Binding-site contacts:
Ligand atom C15 contacts residue HEM1 of chain 1.D at 3.7 Å.
Ligand atom C10 contacts residue ALA292 of chain 1.A at 3.8 Å (hydrophobic).
Ligand atom C4 contacts residue ASP288 of chain 1.A at 4.0 Å.
Ligand atom C3 contacts residue VAL88 of chain 1.A at 4.3 Å (hydrophobic).
Ligand atom C9 contacts residue ALA292 of chain 1.A at 4.0 Å (hydrophobic).
Ligand atom C10 contacts residue GLY291 of chain 1.A at 3.8 Å.
Ligand atom C4 contacts residue PHE96 of chain 1.A at 4.0 Å (hydrophobic).
Ligand atom C9 contacts residue GLY291 of chain 1.A at 4.1 Å.
Ligand atom C6 contacts residue ALA292 of chain 1.A at 3.5 Å (hydrophobic).
Ligand atom C1 contacts residue PHE193 of chain 1.A at 3.9 Å (hydrophobic).
Ligand atom C8 contacts residue ILE361 of chain 1.A at 4.2 Å (hydrophobic).
Ligand atom C1 contacts residue GLY291 of chain 1.A at 3.6 Å.
Ligand atom O3 contacts residue ASP288 of chain 1.A at 2.5 Å (salt-bridge).
Ligand atom C17 contacts residue LEU471 of chain 1.A at 3.8 Å (hydrophobic).
Ligand atom C5 contacts residue ALA292 of chain 1.A at 3.8 Å (hydrophobic).
Ligand atom O17 contacts residue LEU471 of chain 1.A at 2.7 Å (h-bond).
Ligand atom C6 contacts residue HEM1 of chain 1.D at 4.3 Å.
Ligand atom C18 contacts residue ILE361 of chain 1.A at 4.0 Å (hydrophobic).
Ligand atom C6 contacts residue ILE361 of chain 1.A at 4.1 Å (hydrophobic).
Ligand atom C6 contacts residue ALA95 of chain 1.A at 3.8 Å (hydrophobic).
Ligand atom O17 contacts residue THR472 of chain 1.A at 4.0 Å.
Ligand atom C3 contacts residue ASP288 of chain 1.A at 3.6 Å.
Ligand atom O3 contacts residue VAL88 of chain 1.A at 3.2 Å.
Ligand atom C7 contacts residue HEM1 of chain 1.D at 4.2 Å.
Ligand atom C4 contacts residue ALA95 of chain 1.A at 3.7 Å (hydrophobic).
Ligand atom O3 contacts residue PHE96 of chain 1.A at 4.0 Å.
Ligand atom C1 contacts residue ALA292 of chain 1.A at 4.2 Å (hydrophobic).
Ligand atom C7 contacts residue ALA292 of chain 1.A at 3.5 Å (hydrophobic).
Ligand atom C17 contacts residue THR296 of chain 1.A at 4.3 Å.
Ligand atom C2 contacts residue PHE96 of chain 1.A at 4.3 Å (hydrophobic).
Ligand atom C17 contacts residue THR472 of chain 1.A at 4.1 Å.
Ligand atom C2 contacts residue PHE193 of chain 1.A at 3.8 Å (hydrophobic).
Ligand atom C5 contacts residue ALA95 of chain 1.A at 4.2 Å (hydrophobic).
Ligand atom C4 contacts residue ALA292 of chain 1.A at 4.2 Å (hydrophobic).
Ligand atom C3 contacts residue PHE96 of chain 1.A at 3.9 Å (hydrophobic).
Ligand atom C16 contacts residue VAL357 of chain 1.A at 3.6 Å (hydrophobic).
Ligand atom C7 contacts residue ILE361 of chain 1.A at 4.3 Å (hydrophobic).
Ligand atom O3 contacts residue THR287 of chain 1.A at 4.3 Å.
Ligand atom C2 contacts residue GLY291 of chain 1.A at 4.0 Å.
Ligand atom C16 contacts residue HEM1 of chain 1.D at 4.0 Å.

Sequence of chain 1.A:
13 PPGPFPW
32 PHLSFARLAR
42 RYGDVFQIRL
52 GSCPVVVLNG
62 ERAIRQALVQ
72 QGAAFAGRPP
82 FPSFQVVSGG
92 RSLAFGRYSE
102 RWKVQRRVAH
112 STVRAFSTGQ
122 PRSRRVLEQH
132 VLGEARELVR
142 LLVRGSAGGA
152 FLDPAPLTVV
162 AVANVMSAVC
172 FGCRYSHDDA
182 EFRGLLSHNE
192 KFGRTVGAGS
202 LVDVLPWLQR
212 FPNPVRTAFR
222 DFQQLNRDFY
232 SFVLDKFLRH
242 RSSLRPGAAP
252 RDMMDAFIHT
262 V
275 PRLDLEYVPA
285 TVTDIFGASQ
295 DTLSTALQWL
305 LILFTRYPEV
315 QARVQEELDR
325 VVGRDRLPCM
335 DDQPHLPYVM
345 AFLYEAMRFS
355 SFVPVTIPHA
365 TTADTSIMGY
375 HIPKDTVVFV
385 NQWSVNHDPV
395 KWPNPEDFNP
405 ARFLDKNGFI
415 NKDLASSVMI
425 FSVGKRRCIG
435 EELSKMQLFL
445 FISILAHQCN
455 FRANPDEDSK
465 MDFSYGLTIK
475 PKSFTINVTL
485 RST

The protein below binds the small molecule below.
Small molecule (SMILES): C[C@]12CC[C@@H]3c4ccc(O)cc4CC[C@H]3[C@@H]1CC[C@@H]2O